A small-molecule ligand and the protein it binds are described below.
Small molecule (SMILES): CC(=O)N[C@@H]1[C@@H](O)[C@H](O)[C@@H](CO)O[C@H]1O

Binding-site contacts:
Ligand atom C4 contacts residue ASN631 of chain 1.E at 4.2 Å.
Ligand atom C2 contacts residue ASN631 of chain 1.E at 2.5 Å.
Ligand atom O7 contacts residue ASN631 of chain 1.E at 3.8 Å.
Ligand atom O5 contacts residue ASN631 of chain 1.E at 2.3 Å (h-bond).
Ligand atom C3 contacts residue ASN631 of chain 1.E at 3.8 Å.
Ligand atom C8 contacts residue THR632 of chain 1.E at 3.8 Å.
Ligand atom N2 contacts residue ASN631 of chain 1.E at 2.7 Å (h-bond).
Ligand atom C1 contacts residue ASN631 of chain 1.E at 1.4 Å.
Ligand atom C5 contacts residue ASN631 of chain 1.E at 3.6 Å.
Ligand atom C8 contacts residue ASN631 of chain 1.E at 3.1 Å.
Ligand atom C7 contacts residue ASN631 of chain 1.E at 3.2 Å.

Sequence of chain 1.E:
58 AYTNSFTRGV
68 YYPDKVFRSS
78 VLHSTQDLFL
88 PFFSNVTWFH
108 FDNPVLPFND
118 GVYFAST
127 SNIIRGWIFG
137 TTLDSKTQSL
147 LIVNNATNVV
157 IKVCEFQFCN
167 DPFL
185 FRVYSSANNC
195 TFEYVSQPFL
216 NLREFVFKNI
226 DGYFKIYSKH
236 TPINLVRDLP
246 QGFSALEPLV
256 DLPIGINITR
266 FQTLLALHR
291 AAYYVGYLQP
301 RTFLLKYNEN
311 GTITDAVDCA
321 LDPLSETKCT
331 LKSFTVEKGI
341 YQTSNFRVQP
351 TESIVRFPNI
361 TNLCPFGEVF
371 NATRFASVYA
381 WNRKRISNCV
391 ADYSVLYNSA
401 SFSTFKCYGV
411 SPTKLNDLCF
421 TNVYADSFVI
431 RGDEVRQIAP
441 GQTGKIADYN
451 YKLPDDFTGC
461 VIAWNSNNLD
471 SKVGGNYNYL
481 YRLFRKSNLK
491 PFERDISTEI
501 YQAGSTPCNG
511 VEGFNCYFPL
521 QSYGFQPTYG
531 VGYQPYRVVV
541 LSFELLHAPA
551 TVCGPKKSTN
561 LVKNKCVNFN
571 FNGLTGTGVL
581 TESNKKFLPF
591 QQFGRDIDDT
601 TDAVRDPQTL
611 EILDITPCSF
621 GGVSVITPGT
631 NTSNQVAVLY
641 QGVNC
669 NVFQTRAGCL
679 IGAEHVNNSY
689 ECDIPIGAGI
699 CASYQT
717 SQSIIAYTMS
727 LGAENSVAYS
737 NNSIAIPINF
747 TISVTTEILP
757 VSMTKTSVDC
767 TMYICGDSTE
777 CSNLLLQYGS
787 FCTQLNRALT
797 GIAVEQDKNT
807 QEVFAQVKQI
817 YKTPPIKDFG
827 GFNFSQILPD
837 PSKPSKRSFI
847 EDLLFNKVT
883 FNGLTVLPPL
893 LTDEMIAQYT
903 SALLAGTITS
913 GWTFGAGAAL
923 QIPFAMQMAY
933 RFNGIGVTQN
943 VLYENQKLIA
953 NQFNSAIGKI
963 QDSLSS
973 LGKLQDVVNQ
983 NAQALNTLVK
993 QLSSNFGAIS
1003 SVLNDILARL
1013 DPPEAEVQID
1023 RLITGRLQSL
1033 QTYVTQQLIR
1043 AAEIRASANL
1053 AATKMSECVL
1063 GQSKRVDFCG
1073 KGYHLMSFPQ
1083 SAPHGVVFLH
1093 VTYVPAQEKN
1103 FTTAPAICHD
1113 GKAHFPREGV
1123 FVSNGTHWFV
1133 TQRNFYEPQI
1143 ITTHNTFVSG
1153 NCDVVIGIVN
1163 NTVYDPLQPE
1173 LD